Sequence of chain 1.B:
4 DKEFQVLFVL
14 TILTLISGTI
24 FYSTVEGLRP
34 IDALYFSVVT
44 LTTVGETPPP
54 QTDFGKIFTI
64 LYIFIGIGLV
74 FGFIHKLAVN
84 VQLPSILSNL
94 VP

A protein and the small-molecule ligand that binds it are described below.
Small molecule (SMILES): NCC(=O)O

Sequence of chain 3.B:
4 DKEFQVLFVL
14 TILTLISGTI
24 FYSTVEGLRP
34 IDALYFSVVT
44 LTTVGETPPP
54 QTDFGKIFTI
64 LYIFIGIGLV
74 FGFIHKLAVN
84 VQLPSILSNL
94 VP

Binding-site contacts:
Ligand atom CA contacts residue GLY1 of chain 3.S at 3.5 Å.
Ligand atom C contacts residue ASP56 of chain 1.B at 4.2 Å.
Ligand atom CA contacts residue GLN54 of chain 1.B at 4.1 Å.
Ligand atom C contacts residue ARG32 of chain 3.B at 4.0 Å.
Ligand atom OXT contacts residue GLY1 of chain 3.S at 3.8 Å.
Ligand atom OXT contacts residue ASP35 of chain 3.B at 4.4 Å.
Ligand atom OXT contacts residue ARG32 of chain 3.B at 3.2 Å (salt-bridge).
Ligand atom C contacts residue GLN54 of chain 1.B at 4.0 Å.
Ligand atom C contacts residue GLY1 of chain 3.S at 4.0 Å.
Ligand atom CA contacts residue ASP56 of chain 1.B at 4.0 Å.
Ligand atom N contacts residue GLN54 of chain 1.B at 3.9 Å.
Ligand atom OXT contacts residue ASP56 of chain 1.B at 4.2 Å.
Ligand atom O contacts residue GLN54 of chain 1.B at 3.3 Å (h-bond).
Ligand atom N contacts residue GLY1 of chain 3.S at 4.1 Å.
Ligand atom CA contacts residue ARG32 of chain 3.B at 4.3 Å.